Sequence of chain 21.B:
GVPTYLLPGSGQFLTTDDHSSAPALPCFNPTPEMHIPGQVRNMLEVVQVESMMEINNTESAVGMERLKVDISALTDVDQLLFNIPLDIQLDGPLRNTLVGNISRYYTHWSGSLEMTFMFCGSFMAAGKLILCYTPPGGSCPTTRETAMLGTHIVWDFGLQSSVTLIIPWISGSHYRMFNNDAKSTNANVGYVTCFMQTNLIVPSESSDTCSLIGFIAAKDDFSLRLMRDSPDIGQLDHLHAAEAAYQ

A small-molecule ligand and the protein it binds are described below.
Small molecule (SMILES): Cc1cc(CCCOc2c(C)cc(-c3noc(C(F)(F)F)n3)cc2C)on1

Binding-site contacts:
Ligand atom C2B contacts residue ILE119 of chain 21.A at 3.5 Å (hydrophobic).
Ligand atom CM4 contacts residue ILE182 of chain 21.A at 3.6 Å (hydrophobic).
Ligand atom N3A contacts residue PHE147 of chain 21.A at 3.6 Å.
Ligand atom C6B contacts residue ILE95 of chain 21.A at 3.6 Å (hydrophobic).
Ligand atom F3 contacts residue LEU14 of chain 22.B at 3.9 Å.
Ligand atom CM4 contacts residue ALA145 of chain 21.A at 3.5 Å (hydrophobic).
Ligand atom CM6 contacts residue ILE217 of chain 21.A at 3.4 Å (hydrophobic).
Ligand atom C2A contacts residue LEU220 of chain 21.A at 3.8 Å (hydrophobic).
Ligand atom C4 contacts residue PHE115 of chain 21.A at 3.3 Å (hydrophobic).
Ligand atom CM2 contacts residue TRP93 of chain 21.A at 3.9 Å (hydrophobic).
Ligand atom CM6 contacts residue ILE184 of chain 21.A at 3.5 Å (hydrophobic).
Ligand atom C3B contacts residue ILE119 of chain 21.A at 3.5 Å (hydrophobic).
Ligand atom F2 contacts residue PHE147 of chain 21.A at 3.2 Å.
Ligand atom F1 contacts residue VAL171 of chain 21.A at 3.0 Å.
Ligand atom CM4 contacts residue ALA169 of chain 21.A at 3.5 Å (hydrophobic).
Ligand atom N1A contacts residue LEU220 of chain 21.A at 3.0 Å.
Ligand atom CM2 contacts residue ILE119 of chain 21.A at 3.5 Å (hydrophobic).
Ligand atom F1 contacts residue ALA145 of chain 21.A at 3.0 Å.
Ligand atom CM3 contacts residue THR97 of chain 21.A at 3.9 Å.
Ligand atom F1 contacts residue SER170 of chain 21.A at 3.7 Å.
Ligand atom O1A contacts residue ALA145 of chain 21.A at 3.8 Å.
Ligand atom C3A contacts residue ILE182 of chain 21.A at 3.2 Å (hydrophobic).
Ligand atom N3A contacts residue ILE184 of chain 21.A at 3.9 Å.
Ligand atom CM6 contacts residue MET187 of chain 21.A at 3.8 Å (hydrophobic).
Ligand atom C2A contacts residue ILE182 of chain 21.A at 3.6 Å (hydrophobic).
Ligand atom F3 contacts residue ALA169 of chain 21.A at 3.7 Å.
Ligand atom O1B contacts residue ILE95 of chain 21.A at 3.0 Å.
Ligand atom F2 contacts residue MET146 of chain 21.A at 3.7 Å.
Ligand atom O1A contacts residue ILE182 of chain 21.A at 3.9 Å.
Ligand atom F2 contacts residue ALA145 of chain 21.A at 3.0 Å.
Ligand atom F2 contacts residue ALA169 of chain 21.A at 2.2 Å.
Ligand atom C6B contacts residue ILE184 of chain 21.A at 3.7 Å (hydrophobic).
Ligand atom F2 contacts residue SER170 of chain 21.A at 3.5 Å.
Ligand atom C1B contacts residue ILE95 of chain 21.A at 3.5 Å (hydrophobic).
Ligand atom F3 contacts residue ALA24 of chain 21.B at 3.9 Å.
Ligand atom C5B contacts residue ILE184 of chain 21.A at 3.4 Å (hydrophobic).
Ligand atom O1A contacts residue LEU220 of chain 21.A at 3.4 Å.
Ligand atom F3 contacts residue ILE182 of chain 21.A at 3.2 Å.
Ligand atom O1 contacts residue ILE217 of chain 21.A at 3.2 Å.
Ligand atom N3A contacts residue ILE182 of chain 21.A at 3.0 Å.

Sequence of chain 21.A:
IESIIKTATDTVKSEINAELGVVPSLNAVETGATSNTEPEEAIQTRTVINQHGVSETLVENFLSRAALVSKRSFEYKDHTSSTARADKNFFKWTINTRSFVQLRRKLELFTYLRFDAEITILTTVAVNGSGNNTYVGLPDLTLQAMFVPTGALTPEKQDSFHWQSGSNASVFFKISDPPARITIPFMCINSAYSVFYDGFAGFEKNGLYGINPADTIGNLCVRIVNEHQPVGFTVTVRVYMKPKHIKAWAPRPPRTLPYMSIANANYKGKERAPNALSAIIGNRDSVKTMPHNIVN

Sequence of chain 22.B:
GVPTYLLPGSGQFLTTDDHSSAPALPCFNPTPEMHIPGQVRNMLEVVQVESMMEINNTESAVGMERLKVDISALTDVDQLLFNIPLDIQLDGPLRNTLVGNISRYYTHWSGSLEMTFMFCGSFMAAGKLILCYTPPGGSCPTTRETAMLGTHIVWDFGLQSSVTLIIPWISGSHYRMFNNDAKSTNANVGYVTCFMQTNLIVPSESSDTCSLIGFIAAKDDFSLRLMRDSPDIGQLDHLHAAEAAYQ